This small molecule binds to this protein.
Small molecule (SMILES): C[C@H](CO)OC[C@@H](C)OC[C@@H](C)OC[C@@H](C)OC[C@@H](C)OC[C@H](C)OC[C@@H](C)O

Sequence of chain 1.B:
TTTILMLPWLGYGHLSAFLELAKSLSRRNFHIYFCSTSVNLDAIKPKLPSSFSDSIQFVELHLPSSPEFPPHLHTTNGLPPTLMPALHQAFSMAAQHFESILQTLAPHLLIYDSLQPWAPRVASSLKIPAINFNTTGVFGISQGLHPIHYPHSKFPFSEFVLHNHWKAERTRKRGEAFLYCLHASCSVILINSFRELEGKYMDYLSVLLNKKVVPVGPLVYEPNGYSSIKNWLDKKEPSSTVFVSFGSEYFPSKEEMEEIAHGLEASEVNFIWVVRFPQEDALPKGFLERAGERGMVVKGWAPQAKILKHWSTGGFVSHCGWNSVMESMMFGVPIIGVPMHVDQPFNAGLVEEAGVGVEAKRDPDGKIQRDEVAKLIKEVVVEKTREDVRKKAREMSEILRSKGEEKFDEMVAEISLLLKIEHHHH

Binding-site contacts:
Ligand atom C12 contacts residue ILE156 of chain 1.B at 3.9 Å (hydrophobic).
Ligand atom C11 contacts residue ILE156 of chain 1.B at 3.7 Å (hydrophobic).
Ligand atom O7 contacts residue M1K1 of chain 1.G at 4.0 Å.
Ligand atom C18 contacts residue M1K1 of chain 1.G at 3.8 Å.
Ligand atom C16 contacts residue M1K1 of chain 1.G at 3.2 Å.
Ligand atom C18 contacts residue HIS157 of chain 1.B at 4.0 Å.
Ligand atom C13 contacts residue M1K1 of chain 1.G at 4.0 Å.
Ligand atom C17 contacts residue M1K1 of chain 1.G at 4.2 Å.
Ligand atom O6 contacts residue M1K1 of chain 1.G at 4.3 Å.
Ligand atom C5 contacts residue M1K1 of chain 1.G at 4.0 Å.
Ligand atom O5 contacts residue ILE156 of chain 1.B at 4.3 Å.
Ligand atom O2 contacts residue M1K1 of chain 1.G at 3.7 Å.
Ligand atom C18 contacts residue ILE156 of chain 1.B at 3.7 Å (hydrophobic).
Ligand atom C12 contacts residue M1K1 of chain 1.G at 4.2 Å.